Sequence of chain 1.A:
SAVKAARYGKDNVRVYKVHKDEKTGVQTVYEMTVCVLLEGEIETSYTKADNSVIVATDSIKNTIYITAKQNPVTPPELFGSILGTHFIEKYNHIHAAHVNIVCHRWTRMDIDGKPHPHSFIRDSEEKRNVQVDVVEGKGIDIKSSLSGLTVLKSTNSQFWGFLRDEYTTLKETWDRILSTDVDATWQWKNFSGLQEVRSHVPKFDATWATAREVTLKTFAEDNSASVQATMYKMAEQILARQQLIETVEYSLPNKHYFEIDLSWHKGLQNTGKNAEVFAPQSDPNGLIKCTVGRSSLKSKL

This protein binds this small molecule.
Small molecule (SMILES): O=c1[nH]c(=O)c2[nH]c(=O)[nH]c2[nH]1

Binding-site contacts:
Ligand atom O13 contacts residue TYR9 of chain 3.A at 3.8 Å.
Ligand atom O11 contacts residue ARG177 of chain 1.A at 2.9 Å (salt-bridge).
Ligand atom O13 contacts residue ILE289 of chain 1.A at 3.9 Å.
Ligand atom C4 contacts residue PHE160 of chain 1.A at 3.3 Å (hydrophobic).
Ligand atom O11 contacts residue PHE160 of chain 1.A at 3.8 Å.
Ligand atom C2 contacts residue GLN229 of chain 1.A at 3.9 Å.
Ligand atom O13 contacts residue PHE160 of chain 1.A at 3.9 Å.
Ligand atom C2 contacts residue PHE160 of chain 1.A at 3.6 Å (hydrophobic).
Ligand atom C5 contacts residue THR58 of chain 3.A at 3.9 Å.
Ligand atom C8 contacts residue THR58 of chain 3.A at 3.1 Å.
Ligand atom C6 contacts residue PHE160 of chain 1.A at 3.4 Å (hydrophobic).
Ligand atom O13 contacts residue THR58 of chain 3.A at 3.8 Å.
Ligand atom O13 contacts residue GLN229 of chain 1.A at 2.9 Å (h-bond).
Ligand atom C4 contacts residue ARG177 of chain 1.A at 3.7 Å.
Ligand atom C8 contacts residue PHE160 of chain 1.A at 3.7 Å (hydrophobic).
Ligand atom N7 contacts residue PHE160 of chain 1.A at 3.6 Å.
Ligand atom N7 contacts residue THR58 of chain 3.A at 2.8 Å (h-bond).
Ligand atom O24 contacts residue ASP59 of chain 3.A at 2.9 Å (salt-bridge).
Ligand atom O24 contacts residue LEU171 of chain 1.A at 3.5 Å.
Ligand atom N9 contacts residue ARG177 of chain 1.A at 3.9 Å.
Ligand atom O11 contacts residue GLN229 of chain 1.A at 3.8 Å.
Ligand atom O13 contacts residue ILE55 of chain 3.A at 3.5 Å.
Ligand atom C2 contacts residue ARG177 of chain 1.A at 3.5 Å.
Ligand atom N7 contacts residue ALA57 of chain 3.A at 3.7 Å.
Ligand atom C2 contacts residue ASN255 of chain 1.A at 3.9 Å.
Ligand atom O11 contacts residue SER227 of chain 1.A at 3.4 Å.
Ligand atom O24 contacts residue THR58 of chain 3.A at 3.0 Å (h-bond).
Ligand atom N3 contacts residue PHE160 of chain 1.A at 3.6 Å.
Ligand atom C5 contacts residue PHE160 of chain 1.A at 3.3 Å (hydrophobic).
Ligand atom C8 contacts residue ASP59 of chain 3.A at 3.9 Å.
Ligand atom N9 contacts residue PHE160 of chain 1.A at 3.5 Å.
Ligand atom N1 contacts residue GLN229 of chain 1.A at 3.0 Å (h-bond).
Ligand atom C6 contacts residue GLN229 of chain 1.A at 3.7 Å.
Ligand atom O24 contacts residue ALA57 of chain 3.A at 3.7 Å.
Ligand atom O11 contacts residue VAL228 of chain 1.A at 2.8 Å (h-bond).
Ligand atom C4 contacts residue ASN255 of chain 1.A at 3.8 Å.
Ligand atom N3 contacts residue ASN255 of chain 1.A at 3.3 Å (h-bond).
Ligand atom N3 contacts residue ARG177 of chain 1.A at 2.9 Å (salt-bridge).
Ligand atom N1 contacts residue PHE160 of chain 1.A at 3.5 Å.
Ligand atom N9 contacts residue THR58 of chain 3.A at 3.9 Å.

Sequence of chain 3.A:
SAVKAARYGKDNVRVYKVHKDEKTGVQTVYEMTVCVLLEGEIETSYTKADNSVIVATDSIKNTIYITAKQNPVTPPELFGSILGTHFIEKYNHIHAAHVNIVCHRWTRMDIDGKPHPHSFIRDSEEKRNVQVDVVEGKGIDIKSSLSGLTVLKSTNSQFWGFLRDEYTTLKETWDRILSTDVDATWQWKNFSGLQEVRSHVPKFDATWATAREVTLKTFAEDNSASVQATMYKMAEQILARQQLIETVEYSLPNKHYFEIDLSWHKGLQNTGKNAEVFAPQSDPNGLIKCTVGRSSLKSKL